Sequence of chain 1.BA:
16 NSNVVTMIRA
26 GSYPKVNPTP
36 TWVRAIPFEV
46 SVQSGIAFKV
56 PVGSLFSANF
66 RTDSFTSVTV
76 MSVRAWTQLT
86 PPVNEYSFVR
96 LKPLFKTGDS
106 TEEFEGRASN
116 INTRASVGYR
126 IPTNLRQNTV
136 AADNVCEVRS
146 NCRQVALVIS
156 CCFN

Sequence of chain 1.G:
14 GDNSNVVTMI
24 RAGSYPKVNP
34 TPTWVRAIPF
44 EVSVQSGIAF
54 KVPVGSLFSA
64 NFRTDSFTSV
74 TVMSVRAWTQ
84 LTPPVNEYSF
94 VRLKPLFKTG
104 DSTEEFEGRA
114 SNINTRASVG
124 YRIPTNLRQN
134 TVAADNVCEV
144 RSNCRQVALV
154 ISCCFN

Sequence of chain 2.C:
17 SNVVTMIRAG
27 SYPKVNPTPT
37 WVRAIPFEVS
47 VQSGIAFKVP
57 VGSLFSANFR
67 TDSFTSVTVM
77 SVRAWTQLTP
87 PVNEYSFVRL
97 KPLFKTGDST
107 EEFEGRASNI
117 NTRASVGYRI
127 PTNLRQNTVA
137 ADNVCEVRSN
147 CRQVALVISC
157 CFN

This small molecule binds to this protein.
Small molecule (SMILES): Nc1ncnc2c1ncn2[C@@H]1O[C@H](CO[P](=O)(O)O[C@H]2[C@@H](O)[C@H](n3cnc4c(N)ncnc43)O[C@@H]2CO[P](=O)(O)O[C@H]2[C@@H](O)[C@H](n3cnc4c(N)ncnc43)O[C@@H]2CO[P](=O)(O)O[C@H]2[C@@H](O)[C@H](n3cnc4c(N)ncnc43)O[C@@H]2CO[P](=O)(O)O[C@H]2[C@@H](O)[C@H](n3cnc4c(N)ncnc43)O[C@@H]2CO[P](=O)(O)O[C@H]2[C@@H](O)[C@H](n3cnc4c(N)ncnc43)O[C@@H]2CO[P](=O)(O)O[C@H]2[C@@H](O)[C@H](n3cnc4c(N)ncnc43)O[C@@H]2CO[P](=O)(O)O[C@H]2[C@@H](O)[C@H](n3cnc4c(N)ncnc43)O[C@@H]2COP(=O)=O)[C@@H](O)[C@H]1O

Binding-site contacts:
Ligand atom O3' contacts residue THR21 of chain 1.G at 3.8 Å.
Ligand atom C6 contacts residue U1 of chain 1.LA at 3.2 Å.
Ligand atom N1 contacts residue U2 of chain 1.LA at 2.7 Å (h-bond).
Ligand atom O3' contacts residue ASP15 of chain 1.G at 3.9 Å.
Ligand atom C6 contacts residue U2 of chain 1.LA at 3.1 Å.
Ligand atom N3 contacts residue U5 of chain 1.LA at 3.0 Å (h-bond).
Ligand atom N1 contacts residue U5 of chain 1.LA at 2.8 Å (h-bond).
Ligand atom C6 contacts residue U3 of chain 1.LA at 3.2 Å.
Ligand atom C4' contacts residue ALA40 of chain 1.BA at 3.5 Å (hydrophobic).
Ligand atom C5' contacts residue ALA40 of chain 1.BA at 3.7 Å (hydrophobic).
Ligand atom N3 contacts residue U1 of chain 1.LA at 3.8 Å.
Ligand atom N6 contacts residue U1 of chain 1.LA at 3.1 Å (h-bond).
Ligand atom C2 contacts residue U2 of chain 1.LA at 3.3 Å.
Ligand atom N6 contacts residue U4 of chain 1.LA at 3.5 Å (h-bond).
Ligand atom C1' contacts residue VAL38 of chain 1.BA at 3.9 Å (hydrophobic).
Ligand atom C2 contacts residue U1 of chain 1.LA at 3.1 Å.
Ligand atom OP1 contacts residue ARG125 of chain 2.C at 3.6 Å.
Ligand atom N3 contacts residue VAL38 of chain 1.BA at 3.6 Å.
Ligand atom N1 contacts residue U4 of chain 1.LA at 3.4 Å (h-bond).
Ligand atom C2 contacts residue U4 of chain 1.LA at 3.9 Å.
Ligand atom O2' contacts residue SER155 of chain 1.BA at 3.7 Å.
Ligand atom OP1 contacts residue ASP15 of chain 1.G at 2.9 Å (salt-bridge).
Ligand atom C2 contacts residue U3 of chain 1.LA at 3.2 Å.
Ligand atom N6 contacts residue U3 of chain 1.LA at 2.8 Å (h-bond).
Ligand atom N1 contacts residue U3 of chain 1.LA at 2.9 Å (h-bond).
Ligand atom O3' contacts residue ALA40 of chain 1.BA at 3.5 Å.
Ligand atom O2' contacts residue SER17 of chain 1.G at 3.4 Å.
Ligand atom O4' contacts residue VAL38 of chain 1.BA at 3.9 Å.
Ligand atom OP1 contacts residue ARG79 of chain 1.BA at 2.7 Å (salt-bridge).
Ligand atom C5' contacts residue SER155 of chain 1.BA at 3.6 Å.
Ligand atom N6 contacts residue U2 of chain 1.LA at 2.3 Å (h-bond).
Ligand atom N1 contacts residue U1 of chain 1.LA at 3.0 Å (h-bond).
Ligand atom O2' contacts residue THR36 of chain 2.C at 2.9 Å (h-bond).
Ligand atom C6 contacts residue U4 of chain 1.LA at 3.8 Å.
Ligand atom C5' contacts residue SER17 of chain 1.G at 3.7 Å.
Ligand atom C2 contacts residue U5 of chain 1.LA at 2.8 Å.
Ligand atom OP2 contacts residue U5 of chain 1.LA at 3.9 Å.
Ligand atom OP1 contacts residue THR21 of chain 1.G at 3.9 Å.
Ligand atom O2' contacts residue U5 of chain 1.LA at 3.1 Å.
Ligand atom C4 contacts residue U5 of chain 1.LA at 3.6 Å.